Binding-site contacts:
Ligand atom C8 contacts residue ASN633 of chain 1.C at 3.8 Å.
Ligand atom O3 contacts residue ASN661 of chain 1.C at 3.9 Å.
Ligand atom C4 contacts residue ASN633 of chain 1.C at 4.2 Å.
Ligand atom C2 contacts residue ASN633 of chain 1.C at 2.4 Å.
Ligand atom O7 contacts residue ASN633 of chain 1.C at 3.1 Å (h-bond).
Ligand atom C7 contacts residue ASN633 of chain 1.C at 3.2 Å.
Ligand atom C3 contacts residue ASN633 of chain 1.C at 3.6 Å.
Ligand atom C3 contacts residue ASN661 of chain 1.C at 3.9 Å.
Ligand atom C7 contacts residue ASN661 of chain 1.C at 3.8 Å.
Ligand atom N2 contacts residue ASN661 of chain 1.C at 3.1 Å (h-bond).
Ligand atom C8 contacts residue TYR663 of chain 1.C at 3.3 Å (hydrophobic).
Ligand atom C8 contacts residue ASN661 of chain 1.C at 3.6 Å.
Ligand atom C2 contacts residue ASN661 of chain 1.C at 4.1 Å.
Ligand atom C5 contacts residue ASN633 of chain 1.C at 3.7 Å.
Ligand atom O5 contacts residue ASN633 of chain 1.C at 2.4 Å (h-bond).
Ligand atom C1 contacts residue ASN633 of chain 1.C at 1.4 Å.
Ligand atom N2 contacts residue ASN633 of chain 1.C at 2.8 Å (h-bond).

A protein and the small-molecule ligand that binds it are described below.
Small molecule (SMILES): CC(=O)N[C@H]1[C@H](O[C@H]2[C@H](O)[C@@H](NC(C)=O)CO[C@@H]2CO)O[C@H](CO)[C@@H](O)[C@@H]1O

Sequence of chain 1.C:
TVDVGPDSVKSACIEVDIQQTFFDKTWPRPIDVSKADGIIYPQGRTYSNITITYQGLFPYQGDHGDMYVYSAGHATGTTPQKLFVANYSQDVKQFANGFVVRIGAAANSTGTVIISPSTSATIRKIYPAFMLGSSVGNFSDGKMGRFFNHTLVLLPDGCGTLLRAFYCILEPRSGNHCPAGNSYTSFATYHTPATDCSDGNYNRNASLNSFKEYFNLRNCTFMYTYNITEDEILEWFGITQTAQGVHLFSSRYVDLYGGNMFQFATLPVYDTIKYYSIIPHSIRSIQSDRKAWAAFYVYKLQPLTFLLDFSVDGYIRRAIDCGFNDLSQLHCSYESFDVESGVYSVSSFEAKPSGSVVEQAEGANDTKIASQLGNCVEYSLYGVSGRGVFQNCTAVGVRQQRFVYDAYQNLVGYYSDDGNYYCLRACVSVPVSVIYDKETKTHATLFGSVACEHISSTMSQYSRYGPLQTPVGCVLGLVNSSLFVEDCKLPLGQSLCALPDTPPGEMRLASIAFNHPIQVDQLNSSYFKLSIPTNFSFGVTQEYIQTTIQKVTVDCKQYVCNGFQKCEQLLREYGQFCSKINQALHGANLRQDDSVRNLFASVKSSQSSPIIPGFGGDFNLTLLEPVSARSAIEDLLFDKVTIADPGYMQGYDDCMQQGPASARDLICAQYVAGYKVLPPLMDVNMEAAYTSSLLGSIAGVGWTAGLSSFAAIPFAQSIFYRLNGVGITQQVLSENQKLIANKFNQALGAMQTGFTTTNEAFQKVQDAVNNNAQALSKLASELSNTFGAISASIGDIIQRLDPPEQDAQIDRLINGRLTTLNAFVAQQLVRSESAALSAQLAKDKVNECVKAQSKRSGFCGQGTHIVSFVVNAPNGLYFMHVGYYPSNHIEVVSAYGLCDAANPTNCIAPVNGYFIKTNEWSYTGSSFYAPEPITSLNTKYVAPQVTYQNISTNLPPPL